This protein binds this small molecule.
Small molecule (SMILES): CN(c1ccccc1)c1ccc2c(c1)CCC[C@H]2CNc1cnccc1C(=O)O

Sequence of chain 1.B:
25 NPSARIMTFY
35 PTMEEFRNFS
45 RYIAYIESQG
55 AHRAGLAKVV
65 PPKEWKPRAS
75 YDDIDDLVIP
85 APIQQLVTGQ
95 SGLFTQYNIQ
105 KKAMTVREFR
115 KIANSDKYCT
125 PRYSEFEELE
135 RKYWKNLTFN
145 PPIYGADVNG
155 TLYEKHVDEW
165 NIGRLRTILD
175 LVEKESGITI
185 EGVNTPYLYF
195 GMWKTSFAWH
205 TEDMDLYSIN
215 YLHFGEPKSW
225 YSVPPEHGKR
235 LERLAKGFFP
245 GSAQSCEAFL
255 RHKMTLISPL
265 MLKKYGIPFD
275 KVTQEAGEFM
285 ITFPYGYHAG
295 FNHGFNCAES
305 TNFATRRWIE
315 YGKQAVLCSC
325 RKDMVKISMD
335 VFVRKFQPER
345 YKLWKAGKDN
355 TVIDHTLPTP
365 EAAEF

Binding-site contacts:
Ligand atom N4 contacts residue HIS292 of chain 1.B at 3.5 Å (h-bond).
Ligand atom C14 contacts residue GLN89 of chain 1.B at 3.8 Å.
Ligand atom C6 contacts residue PHE201 of chain 1.B at 3.6 Å (hydrophobic).
Ligand atom C7 contacts residue LYS222 of chain 1.B at 3.7 Å.
Ligand atom C6 contacts residue TRP224 of chain 1.B at 3.8 Å (hydrophobic).
Ligand atom C5 contacts residue TRP224 of chain 1.B at 3.7 Å (hydrophobic).
Ligand atom C3 contacts residue HIS204 of chain 1.B at 3.2 Å.
Ligand atom C14 contacts residue TYR148 of chain 1.B at 3.6 Å (hydrophobic).
Ligand atom N4 contacts residue PHE201 of chain 1.B at 3.8 Å.
Ligand atom C7 contacts residue TYR148 of chain 1.B at 3.3 Å (hydrophobic).
Ligand atom C25 contacts residue HIS256 of chain 1.B at 3.5 Å.
Ligand atom O8 contacts residue ASN214 of chain 1.B at 3.5 Å (h-bond).
Ligand atom C21 contacts residue LYS257 of chain 1.B at 3.5 Å.
Ligand atom C5 contacts residue NI1 of chain 1.H at 3.0 Å.
Ligand atom C23 contacts residue HIS256 of chain 1.B at 3.3 Å.
Ligand atom C20 contacts residue LYS257 of chain 1.B at 3.3 Å.
Ligand atom C26 contacts residue ARG325 of chain 1.B at 3.7 Å.
Ligand atom C3 contacts residue PHE201 of chain 1.B at 3.9 Å (hydrophobic).
Ligand atom O9 contacts residue TYR148 of chain 1.B at 2.5 Å (h-bond).
Ligand atom C2 contacts residue PHE201 of chain 1.B at 3.4 Å (hydrophobic).
Ligand atom O8 contacts residue TYR148 of chain 1.B at 3.4 Å (h-bond).
Ligand atom N4 contacts residue HIS204 of chain 1.B at 3.0 Å (h-bond).
Ligand atom C15 contacts residue GLN89 of chain 1.B at 3.8 Å.
Ligand atom C1 contacts residue PHE201 of chain 1.B at 3.4 Å (hydrophobic).
Ligand atom C18 contacts residue ASN102 of chain 1.B at 3.6 Å.
Ligand atom C5 contacts residue HIS292 of chain 1.B at 3.5 Å.
Ligand atom O8 contacts residue LYS222 of chain 1.B at 2.8 Å (salt-bridge).
Ligand atom C7 contacts residue PHE201 of chain 1.B at 3.4 Å (hydrophobic).
Ligand atom N4 contacts residue NI1 of chain 1.H at 2.2 Å (h-bond).
Ligand atom O9 contacts residue PHE201 of chain 1.B at 3.4 Å.
Ligand atom C11 contacts residue PHE201 of chain 1.B at 3.9 Å (hydrophobic).
Ligand atom C15 contacts residue ASN102 of chain 1.B at 3.7 Å.
Ligand atom N10 contacts residue PHE201 of chain 1.B at 3.4 Å.
Ligand atom N10 contacts residue TYR193 of chain 1.B at 3.8 Å.
Ligand atom C13 contacts residue PHE201 of chain 1.B at 3.8 Å (hydrophobic).
Ligand atom C3 contacts residue NI1 of chain 1.H at 3.1 Å.
Ligand atom C26 contacts residue MET328 of chain 1.B at 3.8 Å (hydrophobic).
Ligand atom C13 contacts residue TYR148 of chain 1.B at 3.8 Å (hydrophobic).
Ligand atom C5 contacts residue PHE201 of chain 1.B at 3.6 Å (hydrophobic).
Ligand atom C23 contacts residue ASN102 of chain 1.B at 3.7 Å.